Sequence of chain 1.B:
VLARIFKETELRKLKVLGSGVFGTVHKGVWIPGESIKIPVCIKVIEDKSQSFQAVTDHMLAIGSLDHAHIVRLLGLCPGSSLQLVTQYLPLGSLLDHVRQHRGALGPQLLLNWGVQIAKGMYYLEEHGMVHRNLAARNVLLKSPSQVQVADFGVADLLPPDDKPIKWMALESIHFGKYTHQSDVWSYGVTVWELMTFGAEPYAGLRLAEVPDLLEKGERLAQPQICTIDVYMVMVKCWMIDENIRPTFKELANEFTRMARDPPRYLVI

This small molecule binds to this protein.
Small molecule (SMILES): Nc1ncnc2c1ncn2[C@@H]1O[C@H](CO[P](=O)(O)O[P](=O)(O)NP(=O)(O)O)[C@@H](O)[C@H]1O

Binding-site contacts:
Ligand atom N3 contacts residue LEU39 of chain 1.B at 3.6 Å.
Ligand atom C5' contacts residue GLY40 of chain 1.B at 3.5 Å.
Ligand atom O2G contacts residue ASN158 of chain 1.B at 3.4 Å (h-bond).
Ligand atom N1 contacts residue LEU114 of chain 1.B at 2.9 Å (h-bond).
Ligand atom N6 contacts residue GLN112 of chain 1.B at 2.7 Å (h-bond).
Ligand atom O1A contacts residue LYS66 of chain 1.B at 3.7 Å.
Ligand atom O2B contacts residue ASN163 of chain 1.B at 3.3 Å (h-bond).
Ligand atom O3G contacts residue GLY42 of chain 1.B at 3.1 Å.
Ligand atom N3B contacts residue ARG162 of chain 1.B at 3.5 Å.
Ligand atom N3B contacts residue GLY42 of chain 1.B at 3.6 Å.
Ligand atom C2 contacts residue LEU114 of chain 1.B at 3.3 Å (hydrophobic).
Ligand atom PA contacts residue MG1 of chain 1.E at 3.3 Å.
Ligand atom O1G contacts residue ASN163 of chain 1.B at 2.8 Å (h-bond).
Ligand atom N6 contacts residue LEU165 of chain 1.B at 3.7 Å.
Ligand atom O2A contacts residue ASP176 of chain 1.B at 2.8 Å (salt-bridge).
Ligand atom O3A contacts residue GLY42 of chain 1.B at 3.2 Å (h-bond).
Ligand atom C6 contacts residue CYS64 of chain 1.B at 3.5 Å (hydrophobic).
Ligand atom O2B contacts residue MG1 of chain 1.E at 1.9 Å.
Ligand atom O1A contacts residue GLY42 of chain 1.B at 2.7 Å (h-bond).
Ligand atom O1G contacts residue ASP176 of chain 1.B at 3.0 Å (salt-bridge).
Ligand atom C6 contacts residue GLN112 of chain 1.B at 3.6 Å.
Ligand atom PB contacts residue MG1 of chain 1.E at 3.2 Å.
Ligand atom O4' contacts residue VAL47 of chain 1.B at 3.4 Å.
Ligand atom O3G contacts residue VAL43 of chain 1.B at 3.1 Å (h-bond).
Ligand atom C2 contacts residue TYR113 of chain 1.B at 3.6 Å (hydrophobic).
Ligand atom C5' contacts residue SER41 of chain 1.B at 3.7 Å.
Ligand atom PA contacts residue GLY42 of chain 1.B at 3.6 Å.
Ligand atom O3A contacts residue SER41 of chain 1.B at 3.4 Å.
Ligand atom O1G contacts residue MG1 of chain 1.E at 2.5 Å.
Ligand atom O3A contacts residue MG1 of chain 1.E at 3.6 Å.
Ligand atom O5' contacts residue MG1 of chain 1.E at 3.7 Å.
Ligand atom PA contacts residue LYS66 of chain 1.B at 3.7 Å.
Ligand atom C6 contacts residue LEU165 of chain 1.B at 3.7 Å (hydrophobic).
Ligand atom O2A contacts residue LYS66 of chain 1.B at 2.8 Å (salt-bridge).
Ligand atom C5 contacts residue CYS64 of chain 1.B at 3.5 Å (hydrophobic).
Ligand atom O2A contacts residue MG1 of chain 1.E at 2.2 Å.
Ligand atom O1A contacts residue SER41 of chain 1.B at 3.2 Å.
Ligand atom O1A contacts residue GLY45 of chain 1.B at 3.5 Å (h-bond).
Ligand atom O5' contacts residue VAL47 of chain 1.B at 3.3 Å.
Ligand atom O2G contacts residue ARG162 of chain 1.B at 2.9 Å (salt-bridge).